Binding-site contacts:
Ligand atom F2B contacts residue ASP139 of chain 1.B at 3.6 Å.
Ligand atom F2B contacts residue ARG196 of chain 1.B at 3.6 Å.
Ligand atom C3 contacts residue LYS137 of chain 1.B at 3.6 Å.
Ligand atom C6 contacts residue TRP16 of chain 1.B at 3.7 Å (hydrophobic).
Ligand atom C6 contacts residue ASP61 of chain 1.B at 3.7 Å.
Ligand atom C6 contacts residue ASP62 of chain 1.B at 3.4 Å.
Ligand atom C4 contacts residue TRP16 of chain 1.B at 3.6 Å (hydrophobic).
Ligand atom O4 contacts residue TYR102 of chain 1.B at 3.4 Å.
Ligand atom C1 contacts residue ASP139 of chain 1.B at 1.4 Å.
Ligand atom C3 contacts residue ASP139 of chain 1.B at 3.8 Å.
Ligand atom C5 contacts residue ASP139 of chain 1.B at 3.2 Å.
Ligand atom O3 contacts residue LYS137 of chain 1.B at 2.7 Å (salt-bridge).
Ligand atom O6 contacts residue CYS110 of chain 1.B at 3.2 Å.
Ligand atom C2 contacts residue ARG196 of chain 1.B at 3.9 Å.
Ligand atom F2A contacts residue ARG196 of chain 1.B at 3.3 Å.
Ligand atom O3 contacts residue ARG196 of chain 1.B at 3.2 Å (salt-bridge).
Ligand atom C5 contacts residue TRP16 of chain 1.B at 3.8 Å (hydrophobic).
Ligand atom O5 contacts residue ASP139 of chain 1.B at 2.3 Å (salt-bridge).
Ligand atom C4 contacts residue ASP61 of chain 1.B at 3.5 Å.
Ligand atom O5 contacts residue CYS110 of chain 1.B at 3.4 Å (h-bond).
Ligand atom O4 contacts residue ASP139 of chain 1.B at 3.4 Å (salt-bridge).
Ligand atom C4 contacts residue ASP139 of chain 1.B at 3.6 Å.
Ligand atom F2A contacts residue SER171 of chain 1.B at 3.7 Å.
Ligand atom O6 contacts residue ASP62 of chain 1.B at 2.8 Å (salt-bridge).
Ligand atom C6 contacts residue ASP139 of chain 1.B at 3.6 Å.
Ligand atom C2 contacts residue ASP139 of chain 1.B at 2.7 Å.
Ligand atom C1 contacts residue TYR175 of chain 1.B at 3.9 Å (hydrophobic).
Ligand atom C3 contacts residue ASP200 of chain 1.B at 3.6 Å.
Ligand atom C2 contacts residue ASP200 of chain 1.B at 3.8 Å.
Ligand atom O4 contacts residue LYS137 of chain 1.B at 3.0 Å (salt-bridge).
Ligand atom F2B contacts residue GOL1 of chain 1.V at 3.3 Å.
Ligand atom O6 contacts residue MET111 of chain 1.B at 3.6 Å.
Ligand atom F2A contacts residue ASP139 of chain 1.B at 3.0 Å.
Ligand atom F2A contacts residue LYS137 of chain 1.B at 3.2 Å.
Ligand atom C1 contacts residue CYS110 of chain 1.B at 3.8 Å (hydrophobic).
Ligand atom C4 contacts residue LYS137 of chain 1.B at 3.8 Å.
Ligand atom O4 contacts residue ASP61 of chain 1.B at 2.6 Å (salt-bridge).
Ligand atom C6 contacts residue TYR102 of chain 1.B at 3.5 Å (hydrophobic).
Ligand atom O6 contacts residue TRP16 of chain 1.B at 3.5 Å.
Ligand atom F2B contacts residue ASP200 of chain 1.B at 2.7 Å.

Sequence of chain 1.B:
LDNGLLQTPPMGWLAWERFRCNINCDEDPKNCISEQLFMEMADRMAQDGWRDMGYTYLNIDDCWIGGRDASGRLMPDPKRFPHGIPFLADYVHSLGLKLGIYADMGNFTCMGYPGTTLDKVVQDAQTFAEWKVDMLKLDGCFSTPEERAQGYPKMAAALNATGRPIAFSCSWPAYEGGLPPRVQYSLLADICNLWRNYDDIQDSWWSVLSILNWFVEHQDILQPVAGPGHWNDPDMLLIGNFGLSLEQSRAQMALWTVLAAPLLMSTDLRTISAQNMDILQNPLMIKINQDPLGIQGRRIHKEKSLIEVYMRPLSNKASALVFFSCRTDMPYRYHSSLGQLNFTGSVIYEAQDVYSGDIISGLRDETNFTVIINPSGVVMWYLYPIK

The small molecule below binds the protein below.
Small molecule (SMILES): OC[C@H]1O[C@@H](O)C(F)(F)[C@@H](O)[C@H]1O